Binding-site contacts:
Ligand atom C16 contacts residue GD1 of chain 1.K at 4.4 Å.
Ligand atom C8 contacts residue GLU115 of chain 1.A at 3.1 Å.
Ligand atom C1 contacts residue GLU115 of chain 1.A at 3.8 Å.
Ligand atom C7 contacts residue GLU115 of chain 1.A at 3.3 Å.
Ligand atom C8 contacts residue ARG119 of chain 1.A at 3.3 Å.
Ligand atom C9 contacts residue GD1 of chain 1.K at 3.2 Å.
Ligand atom N1 contacts residue GD1 of chain 1.K at 2.1 Å.
Ligand atom C2 contacts residue GD1 of chain 1.K at 2.4 Å.
Ligand atom O4 contacts residue GD1 of chain 1.K at 3.9 Å.
Ligand atom N3 contacts residue GD1 of chain 1.K at 2.5 Å.
Ligand atom N4 contacts residue GD1 of chain 1.K at 3.0 Å.
Ligand atom N2 contacts residue GD1 of chain 1.K at 2.1 Å.
Ligand atom C7 contacts residue GD1 of chain 1.K at 3.5 Å.
Ligand atom N1 contacts residue ARG119 of chain 1.A at 4.2 Å.
Ligand atom C3 contacts residue GD1 of chain 1.K at 2.1 Å.
Ligand atom C2 contacts residue GLU115 of chain 1.A at 3.5 Å.
Ligand atom C1 contacts residue GD1 of chain 1.K at 2.6 Å.
Ligand atom C3 contacts residue GLU115 of chain 1.A at 3.7 Å.
Ligand atom C12 contacts residue GD1 of chain 1.K at 2.5 Å.
Ligand atom C6 contacts residue GD1 of chain 1.K at 2.6 Å.
Ligand atom N2 contacts residue GLU115 of chain 1.A at 4.3 Å.
Ligand atom C5 contacts residue GD1 of chain 1.K at 2.3 Å.
Ligand atom C11 contacts residue GD1 of chain 1.K at 3.6 Å.
Ligand atom N4 contacts residue GLU115 of chain 1.A at 3.9 Å.
Ligand atom C4 contacts residue GD1 of chain 1.K at 2.1 Å.
Ligand atom N1 contacts residue GLU115 of chain 1.A at 3.7 Å.
Ligand atom C7 contacts residue ARG119 of chain 1.A at 3.9 Å.
Ligand atom O1 contacts residue GD1 of chain 1.K at 2.7 Å.
Ligand atom C8 contacts residue GD1 of chain 1.K at 3.1 Å.
Ligand atom O2 contacts residue GD1 of chain 1.K at 4.2 Å.
Ligand atom C4 contacts residue GLU115 of chain 1.A at 4.5 Å.
Ligand atom C14 contacts residue GD1 of chain 1.K at 3.9 Å.
Ligand atom C10 contacts residue GD1 of chain 1.K at 3.0 Å.
Ligand atom N3 contacts residue GLU115 of chain 1.A at 4.1 Å.
Ligand atom C5 contacts residue GLU115 of chain 1.A at 4.3 Å.
Ligand atom O5 contacts residue GLU115 of chain 1.A at 4.4 Å.
Ligand atom C2 contacts residue ARG119 of chain 1.A at 4.0 Å.
Ligand atom C1 contacts residue ARG119 of chain 1.A at 3.4 Å.
Ligand atom C6 contacts residue GLU115 of chain 1.A at 3.3 Å.

A protein and the small-molecule ligand that binds it are described below.
Small molecule (SMILES): C[C@@H](O)CN1CCN(CC(=O)O)CCN(CC(=O)O)CCN(CC(=O)O)CC1

Sequence of chain 1.A:
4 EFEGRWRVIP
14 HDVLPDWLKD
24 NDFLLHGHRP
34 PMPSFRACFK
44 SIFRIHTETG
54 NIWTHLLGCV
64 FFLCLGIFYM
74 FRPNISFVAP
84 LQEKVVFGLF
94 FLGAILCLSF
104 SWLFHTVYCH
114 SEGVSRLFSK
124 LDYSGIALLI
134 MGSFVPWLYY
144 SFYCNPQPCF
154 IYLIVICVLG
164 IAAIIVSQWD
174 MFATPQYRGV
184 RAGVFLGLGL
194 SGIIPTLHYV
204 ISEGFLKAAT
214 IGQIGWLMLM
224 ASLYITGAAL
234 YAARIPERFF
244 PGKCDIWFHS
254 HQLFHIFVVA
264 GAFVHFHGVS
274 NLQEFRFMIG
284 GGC